This small molecule binds to this protein.
Small molecule (SMILES): OC[C@H]1O[C@@H](c2nnc(-c3ccccc3)[nH]2)[C@H](O)[C@@H](O)[C@@H]1O

Binding-site contacts:
Ligand atom N3 contacts residue ASN284 of chain 1.A at 3.7 Å.
Ligand atom C1A contacts residue HIS377 of chain 1.A at 3.6 Å.
Ligand atom O6 contacts residue HIS377 of chain 1.A at 2.7 Å (h-bond).
Ligand atom O6 contacts residue ASN484 of chain 1.A at 2.8 Å (h-bond).
Ligand atom N3 contacts residue HIS377 of chain 1.A at 3.6 Å (h-bond).
Ligand atom N3 contacts residue THR378 of chain 1.A at 3.8 Å.
Ligand atom C6 contacts residue HIS377 of chain 1.A at 3.5 Å.
Ligand atom O3 contacts residue GLY675 of chain 1.A at 3.1 Å (h-bond).
Ligand atom C2 contacts residue HIS377 of chain 1.A at 3.5 Å.
Ligand atom O4 contacts residue SER674 of chain 1.A at 3.6 Å.
Ligand atom C3 contacts residue GLU672 of chain 1.A at 3.3 Å.
Ligand atom O5 contacts residue LEU136 of chain 1.A at 3.8 Å.
Ligand atom O2 contacts residue GLU672 of chain 1.A at 3.2 Å (salt-bridge).
Ligand atom N5 contacts residue LEU136 of chain 1.A at 3.7 Å.
Ligand atom N5 contacts residue ASN284 of chain 1.A at 3.8 Å.
Ligand atom N2 contacts residue HIS377 of chain 1.A at 2.6 Å (h-bond).
Ligand atom C8 contacts residue PHE285 of chain 1.A at 3.8 Å (hydrophobic).
Ligand atom C1A contacts residue ASN284 of chain 1.A at 3.5 Å.
Ligand atom C8 contacts residue ASN284 of chain 1.A at 3.7 Å.
Ligand atom O5 contacts residue HIS377 of chain 1.A at 3.7 Å.
Ligand atom C7 contacts residue ASN284 of chain 1.A at 3.5 Å.
Ligand atom C6 contacts residue GLY135 of chain 1.A at 3.8 Å.
Ligand atom O3 contacts residue ALA673 of chain 1.A at 3.2 Å (h-bond).
Ligand atom O2 contacts residue TYR573 of chain 1.A at 3.0 Å (h-bond).
Ligand atom O3 contacts residue SER674 of chain 1.A at 3.0 Å (h-bond).
Ligand atom O4 contacts residue GLY675 of chain 1.A at 2.8 Å (h-bond).
Ligand atom O3 contacts residue GLU672 of chain 1.A at 2.7 Å (salt-bridge).
Ligand atom C11 contacts residue ASN284 of chain 1.A at 3.6 Å.
Ligand atom C4 contacts residue GLY675 of chain 1.A at 3.8 Å.
Ligand atom O4 contacts residue ASN484 of chain 1.A at 3.6 Å.
Ligand atom C9 contacts residue ASN282 of chain 1.A at 3.5 Å.
Ligand atom C6 contacts residue ASN484 of chain 1.A at 3.4 Å.
Ligand atom C10 contacts residue GLU88 of chain 1.A at 3.7 Å.
Ligand atom N2 contacts residue ASN284 of chain 1.A at 3.5 Å (h-bond).
Ligand atom O2 contacts residue ASN284 of chain 1.A at 2.7 Å (h-bond).
Ligand atom C10 contacts residue ASN282 of chain 1.A at 3.3 Å.
Ligand atom N2 contacts residue THR378 of chain 1.A at 3.8 Å.
Ligand atom C2 contacts residue GLU672 of chain 1.A at 3.8 Å.
Ligand atom C8 contacts residue HIS341 of chain 1.A at 3.8 Å.
Ligand atom C6A contacts residue ASN284 of chain 1.A at 3.4 Å.

Sequence of chain 1.A:
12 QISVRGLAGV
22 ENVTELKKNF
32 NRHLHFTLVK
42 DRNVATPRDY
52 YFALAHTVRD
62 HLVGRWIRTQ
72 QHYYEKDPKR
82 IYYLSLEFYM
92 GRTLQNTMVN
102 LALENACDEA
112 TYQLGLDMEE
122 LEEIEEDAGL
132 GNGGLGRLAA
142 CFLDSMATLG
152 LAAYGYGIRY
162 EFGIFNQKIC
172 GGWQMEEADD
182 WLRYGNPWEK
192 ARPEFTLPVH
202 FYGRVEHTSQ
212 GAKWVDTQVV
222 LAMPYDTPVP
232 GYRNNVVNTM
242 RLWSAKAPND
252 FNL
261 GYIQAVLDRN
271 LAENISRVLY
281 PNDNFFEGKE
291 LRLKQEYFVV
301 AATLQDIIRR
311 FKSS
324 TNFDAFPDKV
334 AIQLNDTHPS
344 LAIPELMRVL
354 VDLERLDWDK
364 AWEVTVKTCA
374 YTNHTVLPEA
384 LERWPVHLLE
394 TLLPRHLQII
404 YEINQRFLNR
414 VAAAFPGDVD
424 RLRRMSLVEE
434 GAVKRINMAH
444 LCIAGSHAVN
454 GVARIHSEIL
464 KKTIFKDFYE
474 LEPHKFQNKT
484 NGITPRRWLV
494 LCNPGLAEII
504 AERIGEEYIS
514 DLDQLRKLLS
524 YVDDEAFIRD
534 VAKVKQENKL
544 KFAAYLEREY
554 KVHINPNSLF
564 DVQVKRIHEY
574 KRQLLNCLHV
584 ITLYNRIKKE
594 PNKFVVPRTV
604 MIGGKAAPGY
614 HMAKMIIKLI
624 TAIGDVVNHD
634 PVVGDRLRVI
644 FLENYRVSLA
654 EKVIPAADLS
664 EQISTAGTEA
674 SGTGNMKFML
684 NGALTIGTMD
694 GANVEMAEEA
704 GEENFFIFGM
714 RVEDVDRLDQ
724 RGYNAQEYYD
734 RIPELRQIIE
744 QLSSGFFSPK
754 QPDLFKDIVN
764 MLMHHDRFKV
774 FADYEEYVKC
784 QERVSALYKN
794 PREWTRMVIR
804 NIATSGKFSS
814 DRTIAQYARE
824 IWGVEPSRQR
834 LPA